Binding-site contacts:
Ligand atom C29 contacts residue THR1 of chain 1.Y at 2.3 Å.
Ligand atom C44 contacts residue ALA49 of chain 1.Y at 3.5 Å (hydrophobic).
Ligand atom C37 contacts residue TYR169 of chain 1.Y at 3.6 Å (hydrophobic).
Ligand atom N15 contacts residue SER21 of chain 1.Y at 3.2 Å (h-bond).
Ligand atom N28 contacts residue THR1 of chain 1.Y at 3.6 Å.
Ligand atom C31 contacts residue THR1 of chain 1.Y at 1.4 Å.
Ligand atom C63 contacts residue GLY47 of chain 1.Y at 3.6 Å.
Ligand atom C56 contacts residue ASP126 of chain 1.Z at 3.6 Å.
Ligand atom C41 contacts residue LYS33 of chain 1.Y at 3.5 Å.
Ligand atom C11 contacts residue SER21 of chain 1.Y at 3.4 Å.
Ligand atom C39 contacts residue MES1 of chain 1.QA at 3.3 Å.
Ligand atom C56 contacts residue SER130 of chain 1.Z at 3.6 Å.
Ligand atom O32 contacts residue GLY47 of chain 1.Y at 3.4 Å (h-bond).
Ligand atom C30 contacts residue LYS33 of chain 1.Y at 3.5 Å.
Ligand atom C53 contacts residue VAL31 of chain 1.Y at 3.4 Å (hydrophobic).
Ligand atom O52 contacts residue GLN132 of chain 1.Z at 3.6 Å.
Ligand atom C51 contacts residue SER124 of chain 1.Z at 3.5 Å.
Ligand atom O14 contacts residue ALA49 of chain 1.Y at 3.2 Å (h-bond).
Ligand atom C51 contacts residue SER130 of chain 1.Z at 3.5 Å.
Ligand atom C38 contacts residue ARG19 of chain 1.Y at 3.4 Å.
Ligand atom N55 contacts residue SER130 of chain 1.Z at 3.1 Å (h-bond).
Ligand atom C38 contacts residue THR1 of chain 1.Y at 2.5 Å.
Ligand atom C37 contacts residue THR1 of chain 1.Y at 1.5 Å.
Ligand atom O27 contacts residue SER21 of chain 1.Y at 3.2 Å (h-bond).
Ligand atom O3 contacts residue SER27 of chain 1.Y at 2.8 Å (h-bond).
Ligand atom C16 contacts residue GLY47 of chain 1.Y at 3.4 Å.
Ligand atom O40 contacts residue THR1 of chain 1.Y at 3.5 Å (h-bond).
Ligand atom C45 contacts residue ALA49 of chain 1.Y at 3.6 Å (hydrophobic).
Ligand atom C46 contacts residue LYS33 of chain 1.Y at 3.6 Å.
Ligand atom O40 contacts residue SER21 of chain 1.Y at 3.0 Å (h-bond).
Ligand atom C38 contacts residue TYR169 of chain 1.Y at 3.1 Å (hydrophobic).
Ligand atom O27 contacts residue ALA20 of chain 1.Y at 3.2 Å.
Ligand atom N28 contacts residue GLY47 of chain 1.Y at 3.2 Å (h-bond).
Ligand atom C30 contacts residue THR1 of chain 1.Y at 2.7 Å.
Ligand atom O3 contacts residue ALA20 of chain 1.Y at 3.6 Å.
Ligand atom O40 contacts residue MES1 of chain 1.QA at 3.3 Å.
Ligand atom C39 contacts residue THR1 of chain 1.Y at 2.4 Å.
Ligand atom O32 contacts residue MES1 of chain 1.QA at 3.0 Å (h-bond).
Ligand atom C62 contacts residue SER96 of chain 1.Y at 3.5 Å.
Ligand atom O32 contacts residue THR1 of chain 1.Y at 2.2 Å (h-bond).

This small molecule binds to this protein.
Small molecule (SMILES): C[C@H](CO)[C@H](O)[C@H](Cc1ccccc1)NC(=O)[C@H](Cc1c[nH]c2ccccc12)NC(=O)[C@@H](C)NC(=O)CN1CCOCC1

Sequence of chain 1.Z:
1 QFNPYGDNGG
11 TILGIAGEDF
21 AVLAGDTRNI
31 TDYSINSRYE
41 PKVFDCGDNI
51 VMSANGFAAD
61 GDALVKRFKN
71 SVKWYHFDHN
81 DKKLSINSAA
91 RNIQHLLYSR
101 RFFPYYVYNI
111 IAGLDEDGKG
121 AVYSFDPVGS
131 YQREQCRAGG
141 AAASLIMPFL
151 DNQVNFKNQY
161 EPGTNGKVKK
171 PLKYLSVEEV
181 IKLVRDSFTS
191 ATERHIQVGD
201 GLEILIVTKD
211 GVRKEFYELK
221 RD

Sequence of chain 1.Y:
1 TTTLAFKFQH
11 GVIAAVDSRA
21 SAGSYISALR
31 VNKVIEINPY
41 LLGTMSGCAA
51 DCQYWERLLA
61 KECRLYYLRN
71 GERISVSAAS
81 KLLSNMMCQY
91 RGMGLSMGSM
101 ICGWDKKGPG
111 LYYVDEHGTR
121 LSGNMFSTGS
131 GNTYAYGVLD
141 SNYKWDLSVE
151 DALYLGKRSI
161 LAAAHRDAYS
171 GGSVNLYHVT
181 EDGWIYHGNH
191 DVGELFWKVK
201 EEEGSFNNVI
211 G